This protein binds this small molecule.
Small molecule (SMILES): CC(=O)N[C@H]1[C@H](O[C@H]2[C@H](O)[C@@H](NC(C)=O)CO[C@@H]2CO)O[C@H](CO)[C@@H](O[C@@H]2O[C@H](CO)[C@@H](O)[C@H](O)[C@@H]2O)[C@@H]1O

Binding-site contacts:
Ligand atom O3 contacts residue ARG947 of chain 1.A at 4.3 Å.
Ligand atom C4 contacts residue ARG947 of chain 1.A at 3.5 Å.
Ligand atom O7 contacts residue ARG947 of chain 1.A at 4.4 Å.
Ligand atom C8 contacts residue ASN69 of chain 1.A at 4.3 Å.
Ligand atom C3 contacts residue ASN69 of chain 1.A at 3.8 Å.
Ligand atom C7 contacts residue ASP283 of chain 1.A at 4.2 Å.
Ligand atom C2 contacts residue ARG947 of chain 1.A at 3.4 Å.
Ligand atom C3 contacts residue ARG947 of chain 1.A at 4.0 Å.
Ligand atom O5 contacts residue ARG947 of chain 1.A at 2.8 Å (salt-bridge).
Ligand atom C1 contacts residue ARG947 of chain 1.A at 3.4 Å.
Ligand atom C8 contacts residue ASP283 of chain 1.A at 3.5 Å.
Ligand atom C7 contacts residue ASN69 of chain 1.A at 3.2 Å.
Ligand atom C6 contacts residue ARG947 of chain 1.A at 3.6 Å.
Ligand atom O7 contacts residue ASN69 of chain 1.A at 3.2 Å (h-bond).
Ligand atom N2 contacts residue ASN69 of chain 1.A at 2.9 Å (h-bond).
Ligand atom C5 contacts residue ARG947 of chain 1.A at 3.4 Å.
Ligand atom O6 contacts residue ARG947 of chain 1.A at 2.7 Å (salt-bridge).
Ligand atom C5 contacts residue ASN69 of chain 1.A at 3.7 Å.
Ligand atom C4 contacts residue ASN69 of chain 1.A at 4.2 Å.
Ligand atom O5 contacts residue ASN69 of chain 1.A at 2.4 Å (h-bond).
Ligand atom C2 contacts residue ASN69 of chain 1.A at 2.4 Å.
Ligand atom C1 contacts residue ASN69 of chain 1.A at 1.4 Å.
Ligand atom O7 contacts residue ASP283 of chain 1.A at 3.9 Å.

Sequence of chain 1.A:
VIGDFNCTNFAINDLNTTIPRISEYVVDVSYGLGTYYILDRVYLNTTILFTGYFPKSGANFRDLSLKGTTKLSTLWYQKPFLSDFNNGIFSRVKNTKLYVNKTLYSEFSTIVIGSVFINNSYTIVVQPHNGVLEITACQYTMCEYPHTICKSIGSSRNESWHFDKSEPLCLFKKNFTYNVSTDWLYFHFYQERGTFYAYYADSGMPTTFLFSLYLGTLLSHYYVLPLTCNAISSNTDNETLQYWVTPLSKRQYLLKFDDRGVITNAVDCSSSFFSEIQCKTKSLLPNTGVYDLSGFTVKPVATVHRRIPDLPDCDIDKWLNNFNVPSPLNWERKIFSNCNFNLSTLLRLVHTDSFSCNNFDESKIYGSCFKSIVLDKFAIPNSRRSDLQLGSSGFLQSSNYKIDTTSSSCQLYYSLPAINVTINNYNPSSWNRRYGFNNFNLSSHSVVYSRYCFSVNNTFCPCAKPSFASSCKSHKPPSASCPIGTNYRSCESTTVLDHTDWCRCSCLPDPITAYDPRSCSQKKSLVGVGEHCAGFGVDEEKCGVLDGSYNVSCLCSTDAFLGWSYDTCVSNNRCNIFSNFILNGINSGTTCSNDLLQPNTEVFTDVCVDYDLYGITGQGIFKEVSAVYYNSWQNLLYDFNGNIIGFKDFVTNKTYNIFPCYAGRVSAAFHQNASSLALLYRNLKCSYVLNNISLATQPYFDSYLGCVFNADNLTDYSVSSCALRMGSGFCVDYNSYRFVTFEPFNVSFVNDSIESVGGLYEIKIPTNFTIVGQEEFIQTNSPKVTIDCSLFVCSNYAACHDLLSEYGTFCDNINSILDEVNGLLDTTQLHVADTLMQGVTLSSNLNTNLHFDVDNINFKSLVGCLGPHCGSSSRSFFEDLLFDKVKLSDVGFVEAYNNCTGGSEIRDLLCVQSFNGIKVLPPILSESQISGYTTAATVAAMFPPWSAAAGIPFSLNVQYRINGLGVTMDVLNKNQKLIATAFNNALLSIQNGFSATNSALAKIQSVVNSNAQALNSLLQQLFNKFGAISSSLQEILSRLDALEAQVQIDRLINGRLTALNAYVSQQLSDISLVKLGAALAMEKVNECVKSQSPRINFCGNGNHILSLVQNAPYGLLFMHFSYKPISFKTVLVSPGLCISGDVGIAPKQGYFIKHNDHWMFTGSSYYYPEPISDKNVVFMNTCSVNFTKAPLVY